The small molecule below binds the protein below.
Small molecule (SMILES): N#C[Fe](=C=O)C#N

Binding-site contacts:
Ligand atom O3 contacts residue CYS75 of chain 1.D at 4.1 Å.
Ligand atom N1 contacts residue ARG476 of chain 1.D at 3.6 Å.
Ligand atom N1 contacts residue CYS546 of chain 1.D at 3.5 Å.
Ligand atom C3 contacts residue VAL78 of chain 1.D at 3.8 Å (hydrophobic).
Ligand atom C1 contacts residue SER499 of chain 1.D at 3.8 Å.
Ligand atom C3 contacts residue PRO498 of chain 1.D at 3.7 Å (hydrophobic).
Ligand atom N1 contacts residue CSO543 of chain 1.D at 3.7 Å.
Ligand atom C1 contacts residue CYS546 of chain 1.D at 3.0 Å (hydrophobic).
Ligand atom C3 contacts residue CYS546 of chain 1.D at 3.0 Å (hydrophobic).
Ligand atom C3 contacts residue HIS79 of chain 1.D at 3.5 Å.
Ligand atom C1 contacts residue CSO543 of chain 1.D at 3.6 Å.
Ligand atom FE contacts residue CSO543 of chain 1.D at 4.1 Å.
Ligand atom N1 contacts residue VAL497 of chain 1.D at 3.7 Å.
Ligand atom C1 contacts residue NI1 of chain 1.T at 3.7 Å.
Ligand atom C2 contacts residue ARG476 of chain 1.D at 3.4 Å.
Ligand atom C2 contacts residue CYS75 of chain 1.D at 3.0 Å (hydrophobic).
Ligand atom C1 contacts residue ARG476 of chain 1.D at 3.5 Å.
Ligand atom N2 contacts residue PRO475 of chain 1.D at 3.5 Å (h-bond).
Ligand atom FE contacts residue CYS75 of chain 1.D at 2.2 Å.
Ligand atom FE contacts residue CYS546 of chain 1.D at 2.2 Å.
Ligand atom O3 contacts residue CYS546 of chain 1.D at 3.9 Å.
Ligand atom C1 contacts residue CYS75 of chain 1.D at 4.0 Å (hydrophobic).
Ligand atom O3 contacts residue VAL497 of chain 1.D at 3.3 Å.
Ligand atom O3 contacts residue HIS79 of chain 1.D at 3.5 Å.
Ligand atom C1 contacts residue VAL497 of chain 1.D at 3.6 Å (hydrophobic).
Ligand atom N2 contacts residue CYS75 of chain 1.D at 3.4 Å.
Ligand atom C2 contacts residue ALA474 of chain 1.D at 3.9 Å (hydrophobic).
Ligand atom O3 contacts residue ALA474 of chain 1.D at 3.8 Å.
Ligand atom C3 contacts residue VAL497 of chain 1.D at 3.4 Å (hydrophobic).
Ligand atom N1 contacts residue SER499 of chain 1.D at 2.9 Å (h-bond).
Ligand atom C2 contacts residue NI1 of chain 1.T at 3.8 Å.
Ligand atom N2 contacts residue ARG476 of chain 1.D at 3.0 Å (salt-bridge).
Ligand atom C1 contacts residue PRO498 of chain 1.D at 3.6 Å (hydrophobic).
Ligand atom C3 contacts residue CYS75 of chain 1.D at 3.2 Å (hydrophobic).
Ligand atom O3 contacts residue LEU479 of chain 1.D at 3.6 Å.
Ligand atom O3 contacts residue VAL78 of chain 1.D at 3.6 Å.
Ligand atom FE contacts residue NI1 of chain 1.T at 2.6 Å.
Ligand atom N1 contacts residue PRO498 of chain 1.D at 3.5 Å.
Ligand atom O3 contacts residue PRO498 of chain 1.D at 3.3 Å.
Ligand atom N2 contacts residue ALA474 of chain 1.D at 3.4 Å.

Sequence of chain 1.D:
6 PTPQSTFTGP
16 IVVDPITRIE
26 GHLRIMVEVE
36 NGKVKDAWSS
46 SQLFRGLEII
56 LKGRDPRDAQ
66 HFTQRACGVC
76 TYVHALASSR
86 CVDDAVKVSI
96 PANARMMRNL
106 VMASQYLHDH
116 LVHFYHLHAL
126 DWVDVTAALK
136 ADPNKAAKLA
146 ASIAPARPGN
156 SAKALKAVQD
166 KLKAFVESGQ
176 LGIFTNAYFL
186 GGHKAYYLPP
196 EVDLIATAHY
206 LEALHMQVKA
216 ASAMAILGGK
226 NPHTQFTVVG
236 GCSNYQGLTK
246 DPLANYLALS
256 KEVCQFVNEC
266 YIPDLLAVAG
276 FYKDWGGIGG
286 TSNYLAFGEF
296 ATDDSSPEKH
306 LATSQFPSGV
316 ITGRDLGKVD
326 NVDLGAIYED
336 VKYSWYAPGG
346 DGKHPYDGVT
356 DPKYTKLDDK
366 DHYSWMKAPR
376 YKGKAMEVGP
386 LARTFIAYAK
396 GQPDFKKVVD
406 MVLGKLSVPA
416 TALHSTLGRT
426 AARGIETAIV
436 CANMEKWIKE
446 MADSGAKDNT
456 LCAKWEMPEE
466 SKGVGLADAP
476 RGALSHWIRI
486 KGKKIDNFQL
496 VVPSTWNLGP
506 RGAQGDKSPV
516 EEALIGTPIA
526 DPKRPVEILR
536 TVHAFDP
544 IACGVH